Binding-site contacts:
Ligand atom N9 contacts residue VAL91 of chain 1.A at 3.9 Å.
Ligand atom C28 contacts residue VAL32 of chain 1.A at 3.7 Å (hydrophobic).
Ligand atom CL1 contacts residue MET94 of chain 1.A at 3.8 Å.
Ligand atom O24 contacts residue LEU37 of chain 1.A at 3.8 Å.
Ligand atom C13 contacts residue VAL91 of chain 1.A at 4.1 Å (hydrophobic).
Ligand atom CL1 contacts residue GLU90 of chain 1.A at 3.6 Å.
Ligand atom O25 contacts residue LEU39 of chain 1.A at 3.8 Å.
Ligand atom S1 contacts residue PRO27 of chain 1.A at 3.4 Å (h-bond).
Ligand atom C11 contacts residue VAL91 of chain 1.A at 3.9 Å (hydrophobic).
Ligand atom C13 contacts residue MET94 of chain 1.A at 3.7 Å (hydrophobic).
Ligand atom C2 contacts residue LEU37 of chain 1.A at 4.0 Å (hydrophobic).
Ligand atom C7 contacts residue TRP26 of chain 1.A at 3.7 Å (hydrophobic).
Ligand atom O24 contacts residue LEU39 of chain 1.A at 3.8 Å.
Ligand atom C17 contacts residue VAL91 of chain 1.A at 4.0 Å (hydrophobic).
Ligand atom C23 contacts residue LEU39 of chain 1.A at 3.9 Å (hydrophobic).
Ligand atom C28 contacts residue PRO27 of chain 1.A at 4.0 Å (hydrophobic).
Ligand atom C4 contacts residue LEU37 of chain 1.A at 4.1 Å (hydrophobic).
Ligand atom N27 contacts residue ASN85 of chain 1.A at 3.6 Å.
Ligand atom C3 contacts residue PRO27 of chain 1.A at 4.1 Å (hydrophobic).
Ligand atom C19 contacts residue ASN85 of chain 1.A at 4.1 Å.
Ligand atom O25 contacts residue ASN85 of chain 1.A at 4.0 Å.
Ligand atom C13 contacts residue PRO27 of chain 1.A at 3.9 Å (hydrophobic).
Ligand atom N27 contacts residue CYS81 of chain 1.A at 3.9 Å.
Ligand atom C22 contacts residue ASN85 of chain 1.A at 3.5 Å.
Ligand atom C2 contacts residue PRO27 of chain 1.A at 4.0 Å (hydrophobic).
Ligand atom C12 contacts residue VAL91 of chain 1.A at 3.7 Å (hydrophobic).
Ligand atom C6 contacts residue TRP26 of chain 1.A at 4.1 Å (hydrophobic).
Ligand atom O25 contacts residue TYR84 of chain 1.A at 3.9 Å.
Ligand atom C14 contacts residue VAL91 of chain 1.A at 3.5 Å (hydrophobic).
Ligand atom S1 contacts residue VAL32 of chain 1.A at 4.0 Å.
Ligand atom C14 contacts residue PRO27 of chain 1.A at 3.7 Å (hydrophobic).
Ligand atom N21 contacts residue ASN85 of chain 1.A at 3.1 Å (h-bond).
Ligand atom C15 contacts residue MET94 of chain 1.A at 4.1 Å (hydrophobic).
Ligand atom C26 contacts residue LEU39 of chain 1.A at 3.8 Å (hydrophobic).
Ligand atom C13 contacts residue TRP26 of chain 1.A at 3.8 Å (hydrophobic).
Ligand atom C11 contacts residue VAL32 of chain 1.A at 3.8 Å (hydrophobic).
Ligand atom C28 contacts residue PHE28 of chain 1.A at 3.7 Å (hydrophobic).
Ligand atom C22 contacts residue LEU39 of chain 1.A at 4.0 Å (hydrophobic).
Ligand atom N10 contacts residue VAL91 of chain 1.A at 4.1 Å.
Ligand atom C8 contacts residue VAL91 of chain 1.A at 3.9 Å (hydrophobic).

Sequence of chain 1.A:
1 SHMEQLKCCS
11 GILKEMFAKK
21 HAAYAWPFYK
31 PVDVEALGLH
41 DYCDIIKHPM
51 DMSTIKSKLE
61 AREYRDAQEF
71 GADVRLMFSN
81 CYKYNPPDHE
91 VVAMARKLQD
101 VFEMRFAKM

This small molecule binds to this protein.
Small molecule (SMILES): COC(=O)C[C@@H]1N=C(c2ccc(Cl)cc2)c2c(sc(C)c2C)-n2c(C)nnc21